Binding-site contacts:
Ligand atom C7 contacts residue ASN124 of chain 1.A at 3.7 Å.
Ligand atom O7 contacts residue ASN124 of chain 1.A at 3.9 Å.
Ligand atom N2 contacts residue ASN124 of chain 1.A at 3.0 Å (h-bond).
Ligand atom C3 contacts residue ASN124 of chain 1.A at 3.9 Å.
Ligand atom C8 contacts residue ARG121 of chain 1.A at 3.5 Å.
Ligand atom C5 contacts residue ASN124 of chain 1.A at 3.6 Å.
Ligand atom C1 contacts residue ASN124 of chain 1.A at 1.4 Å.
Ligand atom O5 contacts residue ASN124 of chain 1.A at 2.3 Å (h-bond).
Ligand atom C2 contacts residue ASN124 of chain 1.A at 2.7 Å.
Ligand atom C4 contacts residue ASN124 of chain 1.A at 4.3 Å.

Sequence of chain 1.A:
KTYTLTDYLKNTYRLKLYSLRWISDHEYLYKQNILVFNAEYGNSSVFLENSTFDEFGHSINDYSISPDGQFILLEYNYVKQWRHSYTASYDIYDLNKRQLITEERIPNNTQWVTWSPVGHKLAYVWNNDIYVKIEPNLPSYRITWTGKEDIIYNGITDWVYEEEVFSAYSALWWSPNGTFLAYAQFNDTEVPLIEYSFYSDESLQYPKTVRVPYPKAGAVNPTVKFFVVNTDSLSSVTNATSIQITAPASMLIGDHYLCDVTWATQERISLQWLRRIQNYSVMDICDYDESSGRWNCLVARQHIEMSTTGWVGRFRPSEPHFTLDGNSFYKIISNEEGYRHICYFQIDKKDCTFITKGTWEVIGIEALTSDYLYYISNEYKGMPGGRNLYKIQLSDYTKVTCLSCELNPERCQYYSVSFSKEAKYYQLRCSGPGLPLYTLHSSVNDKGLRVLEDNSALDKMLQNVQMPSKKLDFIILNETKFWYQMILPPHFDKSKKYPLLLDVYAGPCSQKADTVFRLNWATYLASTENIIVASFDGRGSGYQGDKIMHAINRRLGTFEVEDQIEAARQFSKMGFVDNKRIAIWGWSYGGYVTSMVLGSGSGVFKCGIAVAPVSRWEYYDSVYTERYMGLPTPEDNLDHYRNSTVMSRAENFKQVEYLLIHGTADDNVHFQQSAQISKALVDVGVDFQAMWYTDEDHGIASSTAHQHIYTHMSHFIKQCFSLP

The small molecule below binds the protein below.
Small molecule (SMILES): CC(=O)N[C@@H]1[C@@H](O)[C@H](O)[C@@H](CO)O[C@H]1O